This protein binds this small molecule.
Small molecule (SMILES): Cc1cc(CCCCCCCOc2ccc(C3=N[C@@H](C)CO3)cc2)on1

Sequence of chain 1.C:
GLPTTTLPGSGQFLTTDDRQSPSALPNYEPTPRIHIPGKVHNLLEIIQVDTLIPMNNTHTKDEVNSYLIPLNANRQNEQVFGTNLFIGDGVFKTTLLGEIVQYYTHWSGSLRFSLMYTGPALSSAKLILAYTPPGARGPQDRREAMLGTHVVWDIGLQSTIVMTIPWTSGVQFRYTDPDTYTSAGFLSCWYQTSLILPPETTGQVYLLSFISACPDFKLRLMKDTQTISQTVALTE

Sequence of chain 1.A:
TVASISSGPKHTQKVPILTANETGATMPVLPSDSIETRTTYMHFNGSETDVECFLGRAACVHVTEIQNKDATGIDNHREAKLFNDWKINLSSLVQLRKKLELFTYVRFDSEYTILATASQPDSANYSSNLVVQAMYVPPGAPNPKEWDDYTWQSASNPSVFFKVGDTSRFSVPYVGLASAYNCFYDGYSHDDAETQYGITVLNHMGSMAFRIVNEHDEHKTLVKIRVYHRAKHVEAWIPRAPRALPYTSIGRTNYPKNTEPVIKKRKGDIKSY

Binding-site contacts:
Ligand atom O1 contacts residue TYR152 of chain 1.A at 3.9 Å.
Ligand atom C3 contacts residue PRO174 of chain 1.A at 3.8 Å (hydrophobic).
Ligand atom C6C contacts residue VAL191 of chain 1.A at 3.2 Å (hydrophobic).
Ligand atom N2 contacts residue PHE186 of chain 1.A at 3.7 Å.
Ligand atom C4 contacts residue PHE186 of chain 1.A at 3.6 Å (hydrophobic).
Ligand atom C6C contacts residue MET221 of chain 1.A at 3.7 Å (hydrophobic).
Ligand atom C3C contacts residue TYR128 of chain 1.A at 3.9 Å (hydrophobic).
Ligand atom C3B contacts residue MET221 of chain 1.A at 3.8 Å (hydrophobic).
Ligand atom C6B contacts residue TYR197 of chain 1.A at 3.6 Å (hydrophobic).
Ligand atom O1 contacts residue ALA24 of chain 1.C at 3.6 Å.
Ligand atom C7C contacts residue TYR197 of chain 1.A at 3.8 Å (hydrophobic).
Ligand atom C3 contacts residue PHE186 of chain 1.A at 3.8 Å (hydrophobic).
Ligand atom O1 contacts residue VAL188 of chain 1.A at 3.8 Å.
Ligand atom C7C contacts residue TYR128 of chain 1.A at 3.6 Å (hydrophobic).
Ligand atom C5 contacts residue TYR152 of chain 1.A at 3.8 Å (hydrophobic).
Ligand atom N3A contacts residue ASN219 of chain 1.A at 3.0 Å (h-bond).
Ligand atom C4 contacts residue TYR152 of chain 1.A at 3.9 Å (hydrophobic).
Ligand atom C5C contacts residue ILE104 of chain 1.A at 3.8 Å (hydrophobic).
Ligand atom CM1 contacts residue SER107 of chain 1.A at 3.9 Å.
Ligand atom C2B contacts residue MET221 of chain 1.A at 3.5 Å (hydrophobic).
Ligand atom N2 contacts residue ALA24 of chain 1.C at 3.4 Å.
Ligand atom C4C contacts residue TYR152 of chain 1.A at 3.8 Å (hydrophobic).
Ligand atom C5B contacts residue LEU106 of chain 1.A at 3.5 Å (hydrophobic).
Ligand atom O1 contacts residue PHE186 of chain 1.A at 3.5 Å.
Ligand atom C31 contacts residue PRO174 of chain 1.A at 3.4 Å (hydrophobic).
Ligand atom O1B contacts residue MET221 of chain 1.A at 3.4 Å.
Ligand atom C2C contacts residue VAL188 of chain 1.A at 3.2 Å (hydrophobic).
Ligand atom C3C contacts residue VAL188 of chain 1.A at 3.3 Å (hydrophobic).
Ligand atom C6B contacts residue LEU106 of chain 1.A at 3.9 Å (hydrophobic).
Ligand atom C5B contacts residue TYR197 of chain 1.A at 3.7 Å (hydrophobic).
Ligand atom C1B contacts residue MET221 of chain 1.A at 3.8 Å (hydrophobic).
Ligand atom C31 contacts residue ALA150 of chain 1.A at 3.5 Å (hydrophobic).
Ligand atom C4 contacts residue MET224 of chain 1.A at 3.8 Å (hydrophobic).
Ligand atom C4A contacts residue ASN219 of chain 1.A at 3.5 Å.
Ligand atom C5C contacts residue TYR128 of chain 1.A at 3.5 Å (hydrophobic).
Ligand atom C31 contacts residue SER175 of chain 1.A at 3.6 Å.
Ligand atom C5 contacts residue PHE186 of chain 1.A at 3.5 Å (hydrophobic).
Ligand atom C31 contacts residue VAL176 of chain 1.A at 3.3 Å (hydrophobic).
Ligand atom C4B contacts residue LEU106 of chain 1.A at 3.7 Å (hydrophobic).
Ligand atom O1B contacts residue TYR128 of chain 1.A at 3.9 Å.